Sequence of chain 1.B:
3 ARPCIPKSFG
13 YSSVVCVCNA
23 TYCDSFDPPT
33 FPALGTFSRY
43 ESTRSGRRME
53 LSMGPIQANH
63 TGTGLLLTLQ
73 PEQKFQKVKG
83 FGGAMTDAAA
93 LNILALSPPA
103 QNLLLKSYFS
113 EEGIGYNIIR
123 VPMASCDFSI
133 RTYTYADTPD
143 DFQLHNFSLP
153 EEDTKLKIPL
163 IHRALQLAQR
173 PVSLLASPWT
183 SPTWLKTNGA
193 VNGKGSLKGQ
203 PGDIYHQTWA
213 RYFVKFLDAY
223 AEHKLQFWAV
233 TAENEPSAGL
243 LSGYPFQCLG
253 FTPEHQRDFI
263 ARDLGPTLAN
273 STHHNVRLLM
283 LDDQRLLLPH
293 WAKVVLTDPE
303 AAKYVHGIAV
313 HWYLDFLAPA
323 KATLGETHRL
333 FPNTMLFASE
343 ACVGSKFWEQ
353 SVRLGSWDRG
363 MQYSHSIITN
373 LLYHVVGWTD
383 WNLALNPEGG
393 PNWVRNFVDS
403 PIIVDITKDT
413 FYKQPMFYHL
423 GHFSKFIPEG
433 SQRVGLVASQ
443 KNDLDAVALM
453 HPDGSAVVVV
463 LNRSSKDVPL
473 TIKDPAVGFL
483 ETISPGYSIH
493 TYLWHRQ

Binding-site contacts:
Ligand atom O7 contacts residue GLU342 of chain 1.B at 2.8 Å (salt-bridge).
Ligand atom O9 contacts residue SER347 of chain 1.B at 3.8 Å.
Ligand atom C12 contacts residue SER347 of chain 1.B at 3.6 Å.
Ligand atom O8 contacts residue TRP181 of chain 1.B at 2.9 Å (h-bond).
Ligand atom C13 contacts residue TYR315 of chain 1.B at 3.7 Å (hydrophobic).
Ligand atom O9 contacts residue ASN398 of chain 1.B at 2.9 Å (h-bond).
Ligand atom C12 contacts residue ASN398 of chain 1.B at 3.8 Å.
Ligand atom C10 contacts residue TRP383 of chain 1.B at 3.8 Å (hydrophobic).
Ligand atom C8 contacts residue GLU342 of chain 1.B at 3.4 Å.
Ligand atom N1 contacts residue TYR315 of chain 1.B at 4.0 Å.
Ligand atom O7 contacts residue ASN236 of chain 1.B at 2.9 Å (h-bond).
Ligand atom O7 contacts residue HIS313 of chain 1.B at 4.0 Å.
Ligand atom N1 contacts residue GLU342 of chain 1.B at 3.8 Å.
Ligand atom O8 contacts residue PHE248 of chain 1.B at 3.5 Å.
Ligand atom C14 contacts residue TYR315 of chain 1.B at 3.6 Å (hydrophobic).
Ligand atom C15 contacts residue TYR315 of chain 1.B at 3.5 Å (hydrophobic).
Ligand atom C16 contacts residue GLN286 of chain 1.B at 3.7 Å.
Ligand atom C14 contacts residue GLU237 of chain 1.B at 3.5 Å.
Ligand atom C10 contacts residue ASP129 of chain 1.B at 3.5 Å.
Ligand atom C8 contacts residue ASN236 of chain 1.B at 4.0 Å.
Ligand atom O1 contacts residue ASN398 of chain 1.B at 3.8 Å.
Ligand atom C11 contacts residue TYR315 of chain 1.B at 3.8 Å (hydrophobic).
Ligand atom O1 contacts residue ASP129 of chain 1.B at 2.7 Å (salt-bridge).
Ligand atom C8 contacts residue GLU237 of chain 1.B at 3.5 Å.
Ligand atom C9 contacts residue ASP129 of chain 1.B at 3.8 Å.
Ligand atom C7 contacts residue TYR315 of chain 1.B at 3.7 Å (hydrophobic).
Ligand atom C11 contacts residue GLU342 of chain 1.B at 3.5 Å.
Ligand atom C16 contacts residue TYR315 of chain 1.B at 3.6 Å (hydrophobic).
Ligand atom O7 contacts residue GLU237 of chain 1.B at 3.6 Å.
Ligand atom O1 contacts residue PHE130 of chain 1.B at 3.3 Å.
Ligand atom C7 contacts residue GLU342 of chain 1.B at 3.1 Å.
Ligand atom O7 contacts residue TRP181 of chain 1.B at 3.7 Å.
Ligand atom C9 contacts residue TRP383 of chain 1.B at 3.8 Å (hydrophobic).
Ligand atom C10 contacts residue PHE248 of chain 1.B at 3.9 Å (hydrophobic).
Ligand atom O8 contacts residue ASP129 of chain 1.B at 2.7 Å (salt-bridge).
Ligand atom O8 contacts residue TRP383 of chain 1.B at 3.7 Å.
Ligand atom O1 contacts residue TRP383 of chain 1.B at 2.9 Å (h-bond).
Ligand atom C10 contacts residue GLU342 of chain 1.B at 4.0 Å.
Ligand atom C7 contacts residue GLU237 of chain 1.B at 3.0 Å.
Ligand atom C9 contacts residue GLU342 of chain 1.B at 3.4 Å.

This protein binds this small molecule.
Small molecule (SMILES): CCCCN1C[C@H](O)[C@@H](O)[C@H](O)[C@H]1CO